Sequence of chain 1.A:
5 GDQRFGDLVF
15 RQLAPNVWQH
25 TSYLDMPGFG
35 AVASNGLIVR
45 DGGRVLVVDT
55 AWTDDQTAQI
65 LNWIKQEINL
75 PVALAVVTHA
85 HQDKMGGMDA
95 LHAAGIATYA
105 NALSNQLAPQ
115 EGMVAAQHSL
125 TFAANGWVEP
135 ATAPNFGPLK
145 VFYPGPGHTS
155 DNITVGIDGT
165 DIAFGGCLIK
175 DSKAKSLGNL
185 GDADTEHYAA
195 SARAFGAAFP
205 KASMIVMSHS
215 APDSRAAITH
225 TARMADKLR

This protein binds this small molecule.
Small molecule (SMILES): O=C(Nc1nnn[nH]1)c1cc(-c2ccccc2)n(-c2ccccc2)n1

Binding-site contacts:
Ligand atom N07 contacts residue HIS152 of chain 1.A at 3.0 Å.
Ligand atom N08 contacts residue HIS152 of chain 1.A at 3.6 Å.
Ligand atom O01 contacts residue ASP87 of chain 1.A at 3.3 Å (salt-bridge).
Ligand atom N11 contacts residue TRP56 of chain 1.A at 3.8 Å.
Ligand atom C22 contacts residue MET30 of chain 1.A at 3.8 Å (hydrophobic).
Ligand atom N07 contacts residue ZN1 of chain 1.C at 2.8 Å.
Ligand atom C15 contacts residue MET30 of chain 1.A at 3.7 Å (hydrophobic).
Ligand atom C24 contacts residue VAL36 of chain 1.A at 3.7 Å (hydrophobic).
Ligand atom C23 contacts residue VAL36 of chain 1.A at 3.5 Å (hydrophobic).
Ligand atom C23 contacts residue MET30 of chain 1.A at 3.7 Å (hydrophobic).
Ligand atom N08 contacts residue ZN1 of chain 1.C at 2.1 Å.
Ligand atom O01 contacts residue ZN1 of chain 1.C at 3.4 Å.
Ligand atom C16 contacts residue MET30 of chain 1.A at 3.6 Å (hydrophobic).
Ligand atom N08 contacts residue CYS171 of chain 1.A at 3.8 Å.
Ligand atom C23 contacts residue LEU28 of chain 1.A at 3.3 Å (hydrophobic).
Ligand atom N07 contacts residue HIS213 of chain 1.A at 3.5 Å (h-bond).
Ligand atom N03 contacts residue ZN1 of chain 1.C at 3.8 Å.
Ligand atom C13 contacts residue GLN86 of chain 1.A at 3.3 Å.
Ligand atom C18 contacts residue TRP56 of chain 1.A at 3.9 Å (hydrophobic).
Ligand atom C04 contacts residue HIS213 of chain 1.A at 3.6 Å.
Ligand atom N06 contacts residue LYS174 of chain 1.A at 3.0 Å (salt-bridge).
Ligand atom N10 contacts residue TRP56 of chain 1.A at 3.7 Å.
Ligand atom N05 contacts residue ASN183 of chain 1.A at 2.9 Å (h-bond).
Ligand atom C21 contacts residue VAL36 of chain 1.A at 3.7 Å (hydrophobic).
Ligand atom C14 contacts residue GLN86 of chain 1.A at 3.0 Å.
Ligand atom C09 contacts residue TRP56 of chain 1.A at 3.8 Å (hydrophobic).
Ligand atom C04 contacts residue ZN1 of chain 1.C at 3.2 Å.
Ligand atom N07 contacts residue CYS171 of chain 1.A at 3.3 Å.
Ligand atom N06 contacts residue HIS152 of chain 1.A at 3.2 Å.
Ligand atom C13 contacts residue LEU28 of chain 1.A at 3.5 Å (hydrophobic).
Ligand atom N07 contacts residue LYS174 of chain 1.A at 3.4 Å (salt-bridge).
Ligand atom N08 contacts residue HIS213 of chain 1.A at 3.0 Å (h-bond).
Ligand atom N06 contacts residue ASN183 of chain 1.A at 3.5 Å (h-bond).
Ligand atom C14 contacts residue LEU28 of chain 1.A at 3.5 Å (hydrophobic).
Ligand atom C25 contacts residue TRP56 of chain 1.A at 3.7 Å (hydrophobic).
Ligand atom N08 contacts residue ASP87 of chain 1.A at 3.7 Å.
Ligand atom C22 contacts residue VAL36 of chain 1.A at 3.5 Å (hydrophobic).
Ligand atom N05 contacts residue GLY182 of chain 1.A at 3.8 Å.
Ligand atom C21 contacts residue PHE33 of chain 1.A at 3.8 Å (hydrophobic).
Ligand atom C22 contacts residue GLY34 of chain 1.A at 3.4 Å.